A protein and the small-molecule ligand that binds it are described below.
Small molecule (SMILES): CC(C)CCC[C@@H](C)[C@H]1CC[C@H]2[C@@H]3CC=C4C[C@@H](O)CC[C@]4(C)[C@H]3CC[C@]12C

Binding-site contacts:
Ligand atom C2 contacts residue VAL235 of chain 1.D at 4.1 Å (hydrophobic).
Ligand atom C26 contacts residue LEU268 of chain 1.D at 3.9 Å (hydrophobic).
Ligand atom C14 contacts residue TRP314 of chain 1.D at 4.4 Å (hydrophobic).
Ligand atom C9 contacts residue VAL235 of chain 1.D at 4.3 Å (hydrophobic).
Ligand atom C21 contacts residue LEU239 of chain 1.D at 3.7 Å (hydrophobic).
Ligand atom C26 contacts residue VAL264 of chain 1.D at 3.9 Å (hydrophobic).
Ligand atom C23 contacts residue ILE271 of chain 1.D at 4.0 Å (hydrophobic).
Ligand atom C11 contacts residue VAL235 of chain 1.D at 3.6 Å (hydrophobic).
Ligand atom C12 contacts residue LEU239 of chain 1.D at 3.5 Å (hydrophobic).
Ligand atom C16 contacts residue LEU318 of chain 1.D at 4.2 Å (hydrophobic).
Ligand atom C7 contacts residue TRP314 of chain 1.D at 4.3 Å (hydrophobic).
Ligand atom C27 contacts residue LEU268 of chain 1.D at 3.7 Å (hydrophobic).
Ligand atom C25 contacts residue LEU268 of chain 1.D at 4.4 Å (hydrophobic).
Ligand atom C5 contacts residue HIS232 of chain 1.D at 4.4 Å.
Ligand atom O1 contacts residue LEU231 of chain 1.D at 4.2 Å.
Ligand atom C12 contacts residue VAL235 of chain 1.D at 4.2 Å (hydrophobic).
Ligand atom C26 contacts residue PHE325 of chain 1.D at 3.6 Å (hydrophobic).
Ligand atom C4 contacts residue HIS232 of chain 1.D at 3.8 Å.
Ligand atom C1 contacts residue VAL235 of chain 1.D at 3.6 Å (hydrophobic).
Ligand atom C3 contacts residue HIS232 of chain 1.D at 3.3 Å.
Ligand atom C2 contacts residue HIS232 of chain 1.D at 4.3 Å.
Ligand atom C11 contacts residue LEU239 of chain 1.D at 4.4 Å (hydrophobic).
Ligand atom O1 contacts residue HIS232 of chain 1.D at 3.6 Å.

Sequence of chain 1.D:
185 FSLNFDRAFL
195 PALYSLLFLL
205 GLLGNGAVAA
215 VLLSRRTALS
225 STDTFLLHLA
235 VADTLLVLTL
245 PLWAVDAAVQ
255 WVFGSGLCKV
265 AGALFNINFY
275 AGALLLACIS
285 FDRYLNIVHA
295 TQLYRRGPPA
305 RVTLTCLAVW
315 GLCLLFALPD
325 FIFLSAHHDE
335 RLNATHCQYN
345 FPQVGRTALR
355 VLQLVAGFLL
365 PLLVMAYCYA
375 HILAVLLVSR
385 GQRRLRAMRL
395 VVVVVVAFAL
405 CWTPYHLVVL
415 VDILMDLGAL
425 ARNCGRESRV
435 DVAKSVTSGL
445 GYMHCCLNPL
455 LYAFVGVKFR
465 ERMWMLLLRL